Sequence of chain 1.H:
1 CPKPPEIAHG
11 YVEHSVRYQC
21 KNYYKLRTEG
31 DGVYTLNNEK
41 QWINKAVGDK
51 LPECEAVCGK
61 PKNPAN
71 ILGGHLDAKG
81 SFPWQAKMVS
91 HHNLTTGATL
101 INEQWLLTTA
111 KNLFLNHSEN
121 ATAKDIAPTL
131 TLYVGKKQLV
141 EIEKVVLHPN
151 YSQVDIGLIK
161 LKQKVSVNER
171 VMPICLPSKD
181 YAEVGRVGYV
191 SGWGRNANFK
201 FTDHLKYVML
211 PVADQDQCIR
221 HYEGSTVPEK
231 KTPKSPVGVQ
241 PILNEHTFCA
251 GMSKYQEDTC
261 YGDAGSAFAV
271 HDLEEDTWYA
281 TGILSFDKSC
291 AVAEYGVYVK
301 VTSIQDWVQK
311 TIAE

The protein below binds the small molecule below.
Small molecule (SMILES): CC(=O)N[C@@H]1[C@@H](O)[C@H](O)[C@@H](CO)O[C@H]1O

Binding-site contacts:
Ligand atom C3 contacts residue ASN116 of chain 1.H at 3.8 Å.
Ligand atom C1 contacts residue ASN116 of chain 1.H at 1.4 Å.
Ligand atom C8 contacts residue HIS117 of chain 1.H at 3.5 Å.
Ligand atom C8 contacts residue SER118 of chain 1.H at 4.3 Å.
Ligand atom O7 contacts residue HIS117 of chain 1.H at 4.2 Å.
Ligand atom C8 contacts residue ASN116 of chain 1.H at 3.4 Å.
Ligand atom O7 contacts residue ASN116 of chain 1.H at 3.1 Å (h-bond).
Ligand atom C7 contacts residue HIS117 of chain 1.H at 4.1 Å.
Ligand atom O5 contacts residue HIS92 of chain 1.H at 3.8 Å.
Ligand atom C2 contacts residue ASN116 of chain 1.H at 2.5 Å.
Ligand atom N2 contacts residue ASN116 of chain 1.H at 2.9 Å (h-bond).
Ligand atom O5 contacts residue ASN116 of chain 1.H at 2.5 Å (h-bond).
Ligand atom C4 contacts residue ASN116 of chain 1.H at 4.3 Å.
Ligand atom C1 contacts residue HIS92 of chain 1.H at 4.1 Å.
Ligand atom C5 contacts residue ASN116 of chain 1.H at 3.7 Å.
Ligand atom C7 contacts residue ASN116 of chain 1.H at 3.2 Å.